This small molecule binds to this protein.
Small molecule (SMILES): CC(C)[C@H](NC(=O)[C@H](CCCN=C(N)N)NC(=O)[C@@H](N)CCC(=O)O)C(=O)N[C@H](C=O)CCCCN

Binding-site contacts:
Ligand atom CG2 contacts residue PHE76 of chain 29.B at 3.8 Å (hydrophobic).

Sequence of chain 29.B:
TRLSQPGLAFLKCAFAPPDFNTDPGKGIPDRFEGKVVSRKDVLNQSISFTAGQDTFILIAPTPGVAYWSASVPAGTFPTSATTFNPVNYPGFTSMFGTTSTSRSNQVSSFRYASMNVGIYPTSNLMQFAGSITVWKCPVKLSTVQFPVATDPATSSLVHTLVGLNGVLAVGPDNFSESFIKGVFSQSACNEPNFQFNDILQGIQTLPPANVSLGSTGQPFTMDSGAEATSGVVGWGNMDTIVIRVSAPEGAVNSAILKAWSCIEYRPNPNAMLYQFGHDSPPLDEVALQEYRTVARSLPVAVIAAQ